Sequence of chain 2.A:
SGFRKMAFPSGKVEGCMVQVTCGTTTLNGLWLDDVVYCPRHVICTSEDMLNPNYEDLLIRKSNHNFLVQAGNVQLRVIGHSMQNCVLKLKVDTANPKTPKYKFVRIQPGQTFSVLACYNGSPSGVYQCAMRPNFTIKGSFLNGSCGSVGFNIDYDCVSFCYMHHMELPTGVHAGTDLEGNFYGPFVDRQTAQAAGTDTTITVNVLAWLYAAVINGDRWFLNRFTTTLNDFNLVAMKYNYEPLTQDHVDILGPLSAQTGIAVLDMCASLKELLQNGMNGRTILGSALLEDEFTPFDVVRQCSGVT

Binding-site contacts:
Ligand atom C contacts residue ASN142 of chain 2.A at 3.8 Å.
Ligand atom N contacts residue SER144 of chain 2.A at 3.7 Å.
Ligand atom C7 contacts residue HIS164 of chain 2.A at 3.8 Å.
Ligand atom C11 contacts residue MET49 of chain 2.A at 3.9 Å (hydrophobic).
Ligand atom C1 contacts residue ASN142 of chain 2.A at 4.0 Å.
Ligand atom C11 contacts residue GLN189 of chain 2.A at 3.8 Å.
Ligand atom C4 contacts residue CYS145 of chain 2.A at 3.8 Å (hydrophobic).
Ligand atom C13 contacts residue GLN189 of chain 2.A at 3.8 Å.
Ligand atom C7 contacts residue HIS41 of chain 2.A at 3.8 Å.
Ligand atom C4 contacts residue HIS163 of chain 2.A at 3.2 Å.
Ligand atom N contacts residue HIS163 of chain 2.A at 2.8 Å (h-bond).
Ligand atom C2 contacts residue PHE140 of chain 2.A at 3.6 Å (hydrophobic).
Ligand atom C15 contacts residue SER46 of chain 2.A at 4.0 Å.
Ligand atom CL contacts residue ARG188 of chain 2.A at 3.2 Å.
Ligand atom O contacts residue GLU166 of chain 2.A at 3.1 Å (salt-bridge).
Ligand atom C12 contacts residue MET49 of chain 2.A at 3.9 Å (hydrophobic).
Ligand atom C14 contacts residue SER46 of chain 2.A at 3.7 Å.
Ligand atom C2 contacts residue ASN142 of chain 2.A at 3.9 Å.
Ligand atom C6 contacts residue CYS145 of chain 2.A at 3.9 Å (hydrophobic).
Ligand atom C2 contacts residue LEU141 of chain 2.A at 3.6 Å (hydrophobic).
Ligand atom O contacts residue HIS164 of chain 2.A at 4.0 Å.
Ligand atom C3 contacts residue LEU141 of chain 2.A at 3.9 Å (hydrophobic).
Ligand atom N2 contacts residue GLN189 of chain 2.A at 2.9 Å (h-bond).
Ligand atom C2 contacts residue GLU166 of chain 2.A at 3.6 Å.
Ligand atom C12 contacts residue GLN189 of chain 2.A at 3.8 Å.
Ligand atom C6 contacts residue HIS164 of chain 2.A at 3.9 Å.
Ligand atom C7 contacts residue CYS145 of chain 2.A at 3.9 Å (hydrophobic).
Ligand atom CL contacts residue GLN189 of chain 2.A at 3.5 Å.
Ligand atom C14 contacts residue GLN189 of chain 2.A at 3.6 Å.
Ligand atom C3 contacts residue GLU166 of chain 2.A at 3.6 Å.
Ligand atom C3 contacts residue PHE140 of chain 2.A at 3.1 Å (hydrophobic).
Ligand atom CL contacts residue MET165 of chain 2.A at 3.8 Å.
Ligand atom C10 contacts residue MET49 of chain 2.A at 3.5 Å (hydrophobic).
Ligand atom N contacts residue PHE140 of chain 2.A at 3.5 Å.
Ligand atom CL contacts residue MET49 of chain 2.A at 3.5 Å.
Ligand atom N contacts residue GLU166 of chain 2.A at 3.7 Å.
Ligand atom N1 contacts residue CYS145 of chain 2.A at 3.5 Å (h-bond).
Ligand atom O contacts residue MET165 of chain 2.A at 3.5 Å.
Ligand atom C4 contacts residue GLU166 of chain 2.A at 3.8 Å.
Ligand atom CL contacts residue ASP187 of chain 2.A at 4.0 Å.

This small molecule binds to this protein.
Small molecule (SMILES): Cc1ccncc1NC(=O)Cc1cc(Cl)cc(N[C@H]2CCC[C@@H]2O)c1